Sequence of chain 1.H:
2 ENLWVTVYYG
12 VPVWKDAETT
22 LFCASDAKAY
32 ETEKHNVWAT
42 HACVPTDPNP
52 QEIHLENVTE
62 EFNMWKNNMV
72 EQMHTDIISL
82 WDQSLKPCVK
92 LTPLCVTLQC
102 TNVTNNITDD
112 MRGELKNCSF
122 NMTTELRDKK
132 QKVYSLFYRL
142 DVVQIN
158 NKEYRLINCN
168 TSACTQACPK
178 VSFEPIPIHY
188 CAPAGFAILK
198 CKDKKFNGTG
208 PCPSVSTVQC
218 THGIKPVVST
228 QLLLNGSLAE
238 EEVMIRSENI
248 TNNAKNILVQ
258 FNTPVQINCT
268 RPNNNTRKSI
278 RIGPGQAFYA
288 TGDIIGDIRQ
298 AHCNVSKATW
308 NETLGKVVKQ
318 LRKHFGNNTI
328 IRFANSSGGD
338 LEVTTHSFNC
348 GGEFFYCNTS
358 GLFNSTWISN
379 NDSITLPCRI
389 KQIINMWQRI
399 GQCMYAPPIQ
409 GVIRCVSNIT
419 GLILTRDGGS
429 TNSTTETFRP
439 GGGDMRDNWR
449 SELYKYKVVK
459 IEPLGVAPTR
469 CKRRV

Binding-site contacts:
Ligand atom C7 contacts residue ASN58 of chain 1.H at 4.1 Å.
Ligand atom C7 contacts residue GLU57 of chain 1.H at 4.5 Å.
Ligand atom O5 contacts residue ASN58 of chain 1.H at 2.4 Å (h-bond).
Ligand atom C1 contacts residue ASN58 of chain 1.H at 1.4 Å.
Ligand atom N2 contacts residue ASN58 of chain 1.H at 2.9 Å (h-bond).
Ligand atom C8 contacts residue GLU57 of chain 1.H at 3.3 Å.
Ligand atom C5 contacts residue ASN58 of chain 1.H at 3.7 Å.
Ligand atom N2 contacts residue GLU57 of chain 1.H at 4.1 Å.
Ligand atom C4 contacts residue ASN58 of chain 1.H at 4.2 Å.
Ligand atom C2 contacts residue ASN58 of chain 1.H at 2.5 Å.
Ligand atom C3 contacts residue ASN58 of chain 1.H at 3.8 Å.

The small molecule below binds the protein below.
Small molecule (SMILES): CC(=O)N[C@@H]1[C@@H](O)[C@H](O)[C@@H](CO)O[C@H]1O